Binding-site contacts:
Ligand atom C6 contacts residue GLY101 of chain 1.A at 3.3 Å.
Ligand atom O13 contacts residue GLY47 of chain 1.A at 3.1 Å.
Ligand atom C11 contacts residue ILE141 of chain 1.A at 3.8 Å (hydrophobic).
Ligand atom C11 contacts residue ARG140 of chain 1.A at 3.5 Å.
Ligand atom C18 contacts residue ASN46 of chain 1.A at 3.8 Å.
Ligand atom N1 contacts residue ZN1 of chain 1.C at 3.0 Å.
Ligand atom O4 contacts residue HIS144 of chain 1.A at 3.7 Å.
Ligand atom O4 contacts residue ZN1 of chain 1.C at 2.2 Å.
Ligand atom C7 contacts residue GLY101 of chain 1.A at 3.9 Å.
Ligand atom O27 contacts residue GLU99 of chain 1.A at 2.8 Å (salt-bridge).
Ligand atom C5 contacts residue LEU103 of chain 1.A at 3.7 Å (hydrophobic).
Ligand atom O2 contacts residue GLU145 of chain 1.A at 2.6 Å (salt-bridge).
Ligand atom C5 contacts residue GLY49 of chain 1.A at 3.4 Å.
Ligand atom O4 contacts residue LEU103 of chain 1.A at 2.9 Å (h-bond).
Ligand atom O4 contacts residue CYS102 of chain 1.A at 3.2 Å.
Ligand atom C3 contacts residue GLY49 of chain 1.A at 3.6 Å.
Ligand atom O2 contacts residue ZN1 of chain 1.C at 2.5 Å.
Ligand atom N1 contacts residue GLU145 of chain 1.A at 2.7 Å (salt-bridge).
Ligand atom C3 contacts residue GLU145 of chain 1.A at 3.9 Å.
Ligand atom C11 contacts residue PHE137 of chain 1.A at 3.7 Å (hydrophobic).
Ligand atom O2 contacts residue HIS144 of chain 1.A at 3.3 Å.
Ligand atom O13 contacts residue VAL48 of chain 1.A at 2.9 Å (h-bond).
Ligand atom C22 contacts residue PHE137 of chain 1.A at 3.7 Å (hydrophobic).
Ligand atom C10 contacts residue GLU100 of chain 1.A at 3.8 Å.
Ligand atom N1 contacts residue GLN54 of chain 1.A at 3.4 Å (h-bond).
Ligand atom O20 contacts residue GLY101 of chain 1.A at 3.4 Å (h-bond).
Ligand atom N14 contacts residue GLY101 of chain 1.A at 3.1 Å (h-bond).
Ligand atom C12 contacts residue GLY101 of chain 1.A at 3.6 Å.
Ligand atom C3 contacts residue ZN1 of chain 1.C at 2.8 Å.
Ligand atom C10 contacts residue PHE137 of chain 1.A at 3.8 Å (hydrophobic).
Ligand atom C3 contacts residue GLN54 of chain 1.A at 3.8 Å.
Ligand atom C8 contacts residue GLY101 of chain 1.A at 3.3 Å.
Ligand atom N1 contacts residue GLY49 of chain 1.A at 3.1 Å (h-bond).
Ligand atom C25 contacts residue PHE137 of chain 1.A at 3.7 Å (hydrophobic).
Ligand atom C3 contacts residue LEU103 of chain 1.A at 3.8 Å (hydrophobic).
Ligand atom O4 contacts residue GLN54 of chain 1.A at 3.1 Å (h-bond).
Ligand atom O2 contacts residue GLN54 of chain 1.A at 2.7 Å (h-bond).
Ligand atom C11 contacts residue GLU100 of chain 1.A at 3.2 Å.
Ligand atom O2 contacts residue HIS148 of chain 1.A at 3.1 Å.
Ligand atom N1 contacts residue HIS144 of chain 1.A at 3.8 Å.

Sequence of chain 1.A:
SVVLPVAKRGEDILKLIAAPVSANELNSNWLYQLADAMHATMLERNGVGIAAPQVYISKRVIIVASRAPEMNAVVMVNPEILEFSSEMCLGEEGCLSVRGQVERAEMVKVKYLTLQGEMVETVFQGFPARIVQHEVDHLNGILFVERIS

A protein and the small-molecule ligand that binds it are described below.
Small molecule (SMILES): CCCCC[C@H](CC(=O)NO)C(=O)N[C@H](C(=O)N1CCC[C@H]1CO)C(C)C